Binding-site contacts:
Ligand atom C1 contacts residue GLY78 of chain 5.A at 3.7 Å.
Ligand atom C4 contacts residue ASN93 of chain 5.A at 4.2 Å.
Ligand atom O4 contacts residue VAL296 of chain 5.A at 3.9 Å.
Ligand atom C4 contacts residue HIS298 of chain 5.A at 3.2 Å.
Ligand atom O1A contacts residue ARG77 of chain 5.A at 3.2 Å (salt-bridge).
Ligand atom O8 contacts residue TYR72 of chain 5.A at 4.3 Å.
Ligand atom O1A contacts residue LYS186 of chain 5.A at 2.8 Å (salt-bridge).
Ligand atom O4 contacts residue GLY78 of chain 5.A at 3.1 Å.
Ligand atom C1 contacts residue SER89 of chain 5.A at 3.5 Å.
Ligand atom O1B contacts residue TYR72 of chain 5.A at 4.1 Å.
Ligand atom N5 contacts residue TYR72 of chain 5.A at 3.4 Å (h-bond).
Ligand atom C3 contacts residue GLY78 of chain 5.A at 3.6 Å.
Ligand atom C4 contacts residue TYR72 of chain 5.A at 3.8 Å (hydrophobic).
Ligand atom C1 contacts residue TYR72 of chain 5.A at 4.1 Å (hydrophobic).
Ligand atom O4 contacts residue ILE79 of chain 5.A at 4.0 Å.
Ligand atom O6 contacts residue ASN93 of chain 5.A at 3.0 Å (h-bond).
Ligand atom O1B contacts residue ARG77 of chain 5.A at 2.9 Å (salt-bridge).
Ligand atom O1A contacts residue SER89 of chain 5.A at 3.1 Å (h-bond).
Ligand atom C1 contacts residue LYS186 of chain 5.A at 3.9 Å.
Ligand atom O4 contacts residue HIS298 of chain 5.A at 2.7 Å (h-bond).
Ligand atom C11 contacts residue ASP85 of chain 5.B at 4.0 Å.
Ligand atom C5 contacts residue ASN93 of chain 5.A at 3.6 Å.
Ligand atom O8 contacts residue ARG77 of chain 5.A at 3.2 Å (salt-bridge).
Ligand atom C4 contacts residue GLY78 of chain 5.A at 3.4 Å.
Ligand atom O10 contacts residue THR291 of chain 5.A at 4.3 Å.
Ligand atom O4 contacts residue ASN80 of chain 5.A at 4.3 Å.
Ligand atom C2 contacts residue GLY78 of chain 5.A at 3.9 Å.
Ligand atom C3 contacts residue GLY78 of chain 5.A at 4.0 Å.
Ligand atom O4 contacts residue THR291 of chain 5.A at 3.5 Å.
Ligand atom C6 contacts residue TYR72 of chain 5.A at 4.0 Å (hydrophobic).
Ligand atom O1A contacts residue TYR72 of chain 5.A at 3.5 Å.
Ligand atom O1A contacts residue HIS298 of chain 5.A at 3.9 Å.
Ligand atom C3 contacts residue VAL296 of chain 5.A at 3.7 Å (hydrophobic).
Ligand atom O3 contacts residue GLY78 of chain 5.A at 3.3 Å.
Ligand atom O1A contacts residue GLY78 of chain 5.A at 3.2 Å (h-bond).
Ligand atom C1 contacts residue ARG77 of chain 5.A at 3.6 Å.
Ligand atom C3 contacts residue HIS298 of chain 5.A at 3.6 Å.
Ligand atom C5 contacts residue TYR72 of chain 5.A at 3.9 Å (hydrophobic).
Ligand atom O1B contacts residue SER89 of chain 5.A at 3.1 Å (h-bond).
Ligand atom C6 contacts residue ASN93 of chain 5.A at 3.0 Å.

The small molecule below binds the protein below.
Small molecule (SMILES): CC(=O)N[C@@H]1[C@@H](O[C@@H]2O[C@H](CO)[C@H](O)[C@H](O[C@]3(C(=O)O)C[C@H](O)[C@@H](NC(C)=O)[C@H]([C@H](O)[C@H](O)CO)O3)[C@H]2O)[C@H](O)[C@@H](CO[C@]2(C(=O)O)C[C@H](O)[C@@H](NC(C)=O)[C@H]([C@H](O)[C@H](O)CO)O2)O[C@H]1O

Sequence of chain 5.B:
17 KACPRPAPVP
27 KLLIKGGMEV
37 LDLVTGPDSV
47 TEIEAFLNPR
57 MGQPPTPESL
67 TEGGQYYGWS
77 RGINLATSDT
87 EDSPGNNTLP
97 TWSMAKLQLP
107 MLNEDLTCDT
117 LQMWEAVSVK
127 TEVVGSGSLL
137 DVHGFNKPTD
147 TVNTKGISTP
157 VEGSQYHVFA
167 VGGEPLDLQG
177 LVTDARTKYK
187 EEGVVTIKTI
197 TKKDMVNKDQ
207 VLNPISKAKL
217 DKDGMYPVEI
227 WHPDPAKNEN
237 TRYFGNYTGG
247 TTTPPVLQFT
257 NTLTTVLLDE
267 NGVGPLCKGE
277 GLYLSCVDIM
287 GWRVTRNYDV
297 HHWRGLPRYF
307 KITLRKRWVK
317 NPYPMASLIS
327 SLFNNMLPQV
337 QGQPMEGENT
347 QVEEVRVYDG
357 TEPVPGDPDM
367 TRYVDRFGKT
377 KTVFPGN

Sequence of chain 5.A:
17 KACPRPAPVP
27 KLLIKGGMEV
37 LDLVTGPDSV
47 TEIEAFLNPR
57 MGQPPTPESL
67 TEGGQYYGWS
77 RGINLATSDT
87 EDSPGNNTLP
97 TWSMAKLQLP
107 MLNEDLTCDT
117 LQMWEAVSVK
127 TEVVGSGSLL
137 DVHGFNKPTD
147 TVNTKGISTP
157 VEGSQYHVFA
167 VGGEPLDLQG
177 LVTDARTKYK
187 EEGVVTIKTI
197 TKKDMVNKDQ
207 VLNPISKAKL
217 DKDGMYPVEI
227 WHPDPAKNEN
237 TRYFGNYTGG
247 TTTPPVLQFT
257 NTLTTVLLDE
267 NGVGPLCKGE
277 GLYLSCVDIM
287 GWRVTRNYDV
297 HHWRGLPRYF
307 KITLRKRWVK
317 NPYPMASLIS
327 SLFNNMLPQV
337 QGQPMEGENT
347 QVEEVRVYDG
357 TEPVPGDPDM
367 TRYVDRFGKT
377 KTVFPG